Binding-site contacts:
Ligand atom C18 contacts residue PHE225 of chain 1.A at 3.4 Å (hydrophobic).
Ligand atom N3 contacts residue ASP279 of chain 1.A at 3.7 Å.
Ligand atom O2 contacts residue GLY190 of chain 1.A at 3.4 Å (h-bond).
Ligand atom C2 contacts residue SER282 of chain 1.A at 3.5 Å.
Ligand atom C17 contacts residue SER282 of chain 1.A at 3.6 Å.
Ligand atom C1 contacts residue SER282 of chain 1.A at 4.0 Å.
Ligand atom N3 contacts residue SER282 of chain 1.A at 3.5 Å (h-bond).
Ligand atom C4 contacts residue GLN222 of chain 1.A at 3.4 Å.
Ligand atom C14 contacts residue ALA283 of chain 1.A at 3.5 Å (hydrophobic).
Ligand atom O3 contacts residue SER282 of chain 1.A at 3.6 Å.
Ligand atom O2 contacts residue GLN222 of chain 1.A at 3.2 Å (h-bond).
Ligand atom C14 contacts residue HEM1 of chain 1.C at 3.1 Å.
Ligand atom C12 contacts residue THR287 of chain 1.A at 4.0 Å.
Ligand atom C15 contacts residue ALA283 of chain 1.A at 3.8 Å (hydrophobic).
Ligand atom C3 contacts residue GLN222 of chain 1.A at 3.0 Å.
Ligand atom C16 contacts residue ASP279 of chain 1.A at 3.7 Å.
Ligand atom O5 contacts residue ASP279 of chain 1.A at 3.5 Å (salt-bridge).
Ligand atom O1 contacts residue PHE98 of chain 1.A at 3.9 Å.
Ligand atom C6 contacts residue GLU194 of chain 1.A at 4.0 Å.
Ligand atom C16 contacts residue SER282 of chain 1.A at 4.0 Å.
Ligand atom C11 contacts residue PHE98 of chain 1.A at 3.7 Å (hydrophobic).
Ligand atom C17 contacts residue ASP279 of chain 1.A at 3.5 Å.
Ligand atom N2 contacts residue THR287 of chain 1.A at 4.0 Å.
Ligand atom C13 contacts residue THR287 of chain 1.A at 3.6 Å.
Ligand atom C17 contacts residue ALA278 of chain 1.A at 3.2 Å (hydrophobic).
Ligand atom C13 contacts residue HEM1 of chain 1.C at 3.1 Å.
Ligand atom O4 contacts residue ASP279 of chain 1.A at 3.5 Å (salt-bridge).
Ligand atom C4 contacts residue LEU88 of chain 1.A at 3.4 Å (hydrophobic).
Ligand atom O2 contacts residue GLU194 of chain 1.A at 3.5 Å (salt-bridge).
Ligand atom S1 contacts residue LEU88 of chain 1.A at 3.9 Å.
Ligand atom O2 contacts residue LEU191 of chain 1.A at 3.6 Å.
Ligand atom C7 contacts residue PHE461 of chain 1.A at 3.5 Å (hydrophobic).
Ligand atom C3 contacts residue GLU194 of chain 1.A at 3.5 Å.
Ligand atom C8 contacts residue PHE461 of chain 1.A at 3.5 Å (hydrophobic).
Ligand atom C15 contacts residue PHE98 of chain 1.A at 3.5 Å (hydrophobic).
Ligand atom O4 contacts residue PHE98 of chain 1.A at 3.3 Å.
Ligand atom C7 contacts residue PHE98 of chain 1.A at 4.0 Å (hydrophobic).
Ligand atom C18 contacts residue LEU226 of chain 1.A at 4.0 Å (hydrophobic).
Ligand atom O1 contacts residue PHE461 of chain 1.A at 3.2 Å.
Ligand atom N2 contacts residue HEM1 of chain 1.C at 2.2 Å.

Sequence of chain 1.A:
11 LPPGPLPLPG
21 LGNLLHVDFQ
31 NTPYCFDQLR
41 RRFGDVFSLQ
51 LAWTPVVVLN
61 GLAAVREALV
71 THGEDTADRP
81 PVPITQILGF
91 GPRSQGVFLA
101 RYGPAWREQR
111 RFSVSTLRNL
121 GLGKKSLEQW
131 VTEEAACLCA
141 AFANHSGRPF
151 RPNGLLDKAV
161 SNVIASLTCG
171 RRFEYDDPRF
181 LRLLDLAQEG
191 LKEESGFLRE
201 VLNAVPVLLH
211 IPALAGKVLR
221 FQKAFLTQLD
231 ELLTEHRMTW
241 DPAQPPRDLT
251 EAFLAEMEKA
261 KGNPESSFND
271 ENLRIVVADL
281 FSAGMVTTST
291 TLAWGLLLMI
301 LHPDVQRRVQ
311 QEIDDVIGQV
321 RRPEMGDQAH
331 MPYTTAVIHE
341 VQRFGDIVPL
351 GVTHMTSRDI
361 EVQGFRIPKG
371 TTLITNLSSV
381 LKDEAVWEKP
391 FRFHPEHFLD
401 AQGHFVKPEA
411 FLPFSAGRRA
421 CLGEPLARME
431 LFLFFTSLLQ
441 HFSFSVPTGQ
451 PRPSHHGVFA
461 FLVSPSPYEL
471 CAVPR

The small molecule below binds the protein below.
Small molecule (SMILES): CC1(C)SCCN(S(=O)(=O)c2ccc(Oc3ccncc3)cc2)[C@H]1C(=O)NO